Sequence of chain 1.B:
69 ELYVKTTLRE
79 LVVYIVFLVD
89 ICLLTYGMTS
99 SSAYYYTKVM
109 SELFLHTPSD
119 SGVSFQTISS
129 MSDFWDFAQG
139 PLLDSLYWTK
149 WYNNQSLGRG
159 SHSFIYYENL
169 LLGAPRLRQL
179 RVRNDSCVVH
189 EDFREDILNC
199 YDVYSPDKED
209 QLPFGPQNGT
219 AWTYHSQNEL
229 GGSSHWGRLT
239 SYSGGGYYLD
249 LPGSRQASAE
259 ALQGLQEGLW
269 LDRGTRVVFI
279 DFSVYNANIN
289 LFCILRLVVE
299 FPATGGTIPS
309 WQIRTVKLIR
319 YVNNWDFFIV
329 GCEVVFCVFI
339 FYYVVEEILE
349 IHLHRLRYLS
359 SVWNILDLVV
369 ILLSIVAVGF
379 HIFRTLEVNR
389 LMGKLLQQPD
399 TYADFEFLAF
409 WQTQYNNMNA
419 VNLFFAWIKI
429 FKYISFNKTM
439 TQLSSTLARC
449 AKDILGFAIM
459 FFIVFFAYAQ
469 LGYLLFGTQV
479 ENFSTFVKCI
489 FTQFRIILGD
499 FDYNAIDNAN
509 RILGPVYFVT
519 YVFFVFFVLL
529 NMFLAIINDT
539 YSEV

The small molecule below binds the protein below.
Small molecule (SMILES): CC(=O)N[C@@H]1[C@@H](O)[C@H](O)[C@@H](CO)O[C@H]1O

Binding-site contacts:
Ligand atom O7 contacts residue ASP183 of chain 1.B at 3.9 Å.
Ligand atom N2 contacts residue ASN182 of chain 1.B at 2.9 Å (h-bond).
Ligand atom C5 contacts residue ASN182 of chain 1.B at 3.7 Å.
Ligand atom C7 contacts residue ASN197 of chain 1.B at 3.8 Å.
Ligand atom O5 contacts residue ASN182 of chain 1.B at 2.4 Å (h-bond).
Ligand atom C3 contacts residue ASN182 of chain 1.B at 3.8 Å.
Ligand atom O7 contacts residue ASN182 of chain 1.B at 3.8 Å.
Ligand atom C2 contacts residue ASN197 of chain 1.B at 4.4 Å.
Ligand atom C7 contacts residue ASN182 of chain 1.B at 3.5 Å.
Ligand atom C1 contacts residue ASN182 of chain 1.B at 1.4 Å.
Ligand atom C8 contacts residue LEU196 of chain 1.B at 3.5 Å (hydrophobic).
Ligand atom C4 contacts residue ASN182 of chain 1.B at 4.2 Å.
Ligand atom C8 contacts residue ASN197 of chain 1.B at 3.5 Å.
Ligand atom N2 contacts residue ASN197 of chain 1.B at 3.5 Å (h-bond).
Ligand atom C2 contacts residue ASN182 of chain 1.B at 2.4 Å.